Sequence of chain 1.A:
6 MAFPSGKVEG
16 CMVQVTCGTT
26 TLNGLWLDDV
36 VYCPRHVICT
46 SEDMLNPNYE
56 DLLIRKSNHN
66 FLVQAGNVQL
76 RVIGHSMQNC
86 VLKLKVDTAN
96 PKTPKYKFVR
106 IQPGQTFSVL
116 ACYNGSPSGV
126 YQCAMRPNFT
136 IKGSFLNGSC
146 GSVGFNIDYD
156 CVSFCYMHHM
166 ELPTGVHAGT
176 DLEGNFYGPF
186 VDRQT

Binding-site contacts:
Ligand atom O09 contacts residue SER144 of chain 1.A at 3.1 Å (h-bond).
Ligand atom F33 contacts residue CYS145 of chain 1.A at 3.4 Å.
Ligand atom C32 contacts residue HIS41 of chain 1.A at 3.4 Å.
Ligand atom C32 contacts residue HIS164 of chain 1.A at 3.4 Å.
Ligand atom F33 contacts residue HIS164 of chain 1.A at 3.4 Å.
Ligand atom C03 contacts residue LEU141 of chain 1.A at 3.6 Å (hydrophobic).
Ligand atom F31 contacts residue ARG188 of chain 1.A at 3.6 Å.
Ligand atom N19 contacts residue THR26 of chain 1.A at 3.2 Å (h-bond).
Ligand atom C29 contacts residue ARG188 of chain 1.A at 3.5 Å.
Ligand atom O09 contacts residue CYS145 of chain 1.A at 3.1 Å (h-bond).
Ligand atom N02 contacts residue LEU141 of chain 1.A at 3.6 Å.
Ligand atom O36 contacts residue MET165 of chain 1.A at 3.0 Å.
Ligand atom F28 contacts residue GLN189 of chain 1.A at 3.3 Å.
Ligand atom C18 contacts residue THR24 of chain 1.A at 3.1 Å.
Ligand atom F31 contacts residue ASP187 of chain 1.A at 3.1 Å.
Ligand atom N37 contacts residue LEU141 of chain 1.A at 3.6 Å.
Ligand atom N19 contacts residue THR25 of chain 1.A at 3.6 Å.
Ligand atom N04 contacts residue SER144 of chain 1.A at 3.4 Å (h-bond).
Ligand atom N04 contacts residue PHE140 of chain 1.A at 3.5 Å.
Ligand atom C34 contacts residue HIS164 of chain 1.A at 3.2 Å.
Ligand atom C03 contacts residue GLU166 of chain 1.A at 3.4 Å.
Ligand atom O09 contacts residue GLY143 of chain 1.A at 3.0 Å (h-bond).
Ligand atom C05 contacts residue LEU141 of chain 1.A at 3.6 Å (hydrophobic).
Ligand atom C05 contacts residue SER144 of chain 1.A at 3.6 Å.
Ligand atom F31 contacts residue HIS41 of chain 1.A at 3.4 Å.
Ligand atom C29 contacts residue MET165 of chain 1.A at 3.0 Å (hydrophobic).
Ligand atom O36 contacts residue GLU166 of chain 1.A at 3.2 Å (salt-bridge).
Ligand atom C35 contacts residue HIS164 of chain 1.A at 3.5 Å.
Ligand atom C30 contacts residue MET165 of chain 1.A at 3.2 Å (hydrophobic).
Ligand atom C21 contacts residue THR25 of chain 1.A at 3.6 Å.
Ligand atom C06 contacts residue HIS163 of chain 1.A at 3.5 Å.
Ligand atom C06 contacts residue SER144 of chain 1.A at 3.6 Å.
Ligand atom N04 contacts residue LEU141 of chain 1.A at 3.6 Å.
Ligand atom C03 contacts residue PHE140 of chain 1.A at 3.2 Å (hydrophobic).
Ligand atom N04 contacts residue HIS163 of chain 1.A at 3.1 Å (h-bond).
Ligand atom F33 contacts residue HIS41 of chain 1.A at 3.3 Å.
Ligand atom F31 contacts residue MET165 of chain 1.A at 3.2 Å.
Ligand atom O36 contacts residue HIS164 of chain 1.A at 3.3 Å (h-bond).
Ligand atom CL2 contacts residue CYS145 of chain 1.A at 3.5 Å.
Ligand atom C21 contacts residue THR26 of chain 1.A at 3.2 Å.

The protein below binds the small molecule below.
Small molecule (SMILES): Cn1cnc(Cn2c(=O)nc(Nc3cc4cn(C)nc4cc3Cl)n(Cc3cc(F)c(F)cc3F)c2=O)n1